Binding-site contacts:
Ligand atom C8 contacts residue LYS586 of chain 1.C at 3.3 Å.
Ligand atom O7 contacts residue SER587 of chain 1.C at 3.5 Å.
Ligand atom O5 contacts residue VAL589 of chain 1.C at 4.0 Å.
Ligand atom C3 contacts residue ASN618 of chain 1.C at 3.8 Å.
Ligand atom C5 contacts residue ASN618 of chain 1.C at 3.7 Å.
Ligand atom O5 contacts residue ASN618 of chain 1.C at 2.4 Å (h-bond).
Ligand atom C7 contacts residue ASN618 of chain 1.C at 3.8 Å.
Ligand atom C7 contacts residue SER587 of chain 1.C at 4.0 Å.
Ligand atom C1 contacts residue ASN618 of chain 1.C at 1.5 Å.
Ligand atom O7 contacts residue LYS586 of chain 1.C at 3.7 Å.
Ligand atom O7 contacts residue ASN618 of chain 1.C at 4.2 Å.
Ligand atom C2 contacts residue ASN618 of chain 1.C at 2.5 Å.
Ligand atom C2 contacts residue LYS586 of chain 1.C at 4.5 Å.
Ligand atom C4 contacts residue ASN618 of chain 1.C at 4.2 Å.
Ligand atom C7 contacts residue LYS586 of chain 1.C at 3.3 Å.
Ligand atom O7 contacts residue THR562 of chain 1.C at 4.0 Å.
Ligand atom N2 contacts residue LYS586 of chain 1.C at 3.7 Å.
Ligand atom N2 contacts residue ASN618 of chain 1.C at 2.9 Å (h-bond).
Ligand atom C1 contacts residue SER587 of chain 1.C at 4.4 Å.
Ligand atom O6 contacts residue VAL589 of chain 1.C at 3.5 Å.

Sequence of chain 1.C:
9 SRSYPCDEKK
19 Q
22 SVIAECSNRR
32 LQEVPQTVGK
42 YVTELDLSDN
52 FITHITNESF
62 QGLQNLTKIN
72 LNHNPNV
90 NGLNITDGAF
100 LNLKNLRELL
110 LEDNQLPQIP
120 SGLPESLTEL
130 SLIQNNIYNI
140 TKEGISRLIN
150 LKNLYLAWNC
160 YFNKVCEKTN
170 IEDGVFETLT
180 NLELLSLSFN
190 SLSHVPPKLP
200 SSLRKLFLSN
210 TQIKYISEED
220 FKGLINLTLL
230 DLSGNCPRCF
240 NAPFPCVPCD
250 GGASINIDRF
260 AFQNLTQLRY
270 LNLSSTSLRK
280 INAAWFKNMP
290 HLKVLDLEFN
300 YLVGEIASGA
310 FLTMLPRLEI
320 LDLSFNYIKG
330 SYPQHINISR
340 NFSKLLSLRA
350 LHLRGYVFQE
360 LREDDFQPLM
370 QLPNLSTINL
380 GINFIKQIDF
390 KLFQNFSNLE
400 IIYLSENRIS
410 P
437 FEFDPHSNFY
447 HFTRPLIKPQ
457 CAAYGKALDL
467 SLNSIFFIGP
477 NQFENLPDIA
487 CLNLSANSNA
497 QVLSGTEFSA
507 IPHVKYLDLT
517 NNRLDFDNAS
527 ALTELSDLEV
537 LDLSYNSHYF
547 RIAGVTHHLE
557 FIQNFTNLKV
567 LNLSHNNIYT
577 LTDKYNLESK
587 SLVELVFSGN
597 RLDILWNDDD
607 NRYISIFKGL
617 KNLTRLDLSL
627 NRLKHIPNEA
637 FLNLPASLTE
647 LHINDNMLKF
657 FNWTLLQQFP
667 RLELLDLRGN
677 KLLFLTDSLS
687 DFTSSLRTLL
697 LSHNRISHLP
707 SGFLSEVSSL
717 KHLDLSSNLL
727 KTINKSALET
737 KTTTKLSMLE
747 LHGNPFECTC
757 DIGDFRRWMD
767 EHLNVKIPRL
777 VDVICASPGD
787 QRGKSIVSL

The small molecule below binds the protein below.
Small molecule (SMILES): CC(=O)N[C@@H]1[C@@H](O)[C@H](O)[C@@H](CO)O[C@H]1O